Sequence of chain 1.G:
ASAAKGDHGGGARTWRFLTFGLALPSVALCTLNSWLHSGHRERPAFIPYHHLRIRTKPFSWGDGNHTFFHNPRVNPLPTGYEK

Binding-site contacts:
Ligand atom C24 contacts residue ARG17 of chain 1.G at 3.5 Å.
Ligand atom C19 contacts residue PRO26 of chain 1.G at 4.4 Å (hydrophobic).
Ligand atom C18 contacts residue PHE18 of chain 1.G at 3.9 Å (hydrophobic).
Ligand atom C16 contacts residue PHE18 of chain 1.G at 4.3 Å (hydrophobic).
Ligand atom C22 contacts residue PHE18 of chain 1.G at 4.2 Å (hydrophobic).
Ligand atom C20 contacts residue PHE18 of chain 1.G at 3.9 Å (hydrophobic).
Ligand atom C2 contacts residue PEK1 of chain 1.IB at 4.1 Å.
Ligand atom O25 contacts residue ARG14 of chain 1.G at 2.9 Å (salt-bridge).
Ligand atom C18 contacts residue PHE21 of chain 1.G at 4.2 Å (hydrophobic).
Ligand atom C19 contacts residue PHE21 of chain 1.G at 3.9 Å (hydrophobic).
Ligand atom C11 contacts residue PHE21 of chain 1.G at 3.7 Å (hydrophobic).
Ligand atom C12 contacts residue PHE21 of chain 1.G at 3.8 Å (hydrophobic).
Ligand atom C21 contacts residue ARG17 of chain 1.G at 4.2 Å.
Ligand atom C21 contacts residue PHE21 of chain 1.G at 4.2 Å (hydrophobic).
Ligand atom O12 contacts residue PEK1 of chain 1.IB at 3.3 Å (h-bond).
Ligand atom O25 contacts residue ARG17 of chain 1.G at 4.3 Å.
Ligand atom C1 contacts residue PEK1 of chain 1.IB at 3.7 Å.
Ligand atom O26 contacts residue ARG17 of chain 1.G at 3.0 Å (salt-bridge).
Ligand atom O26 contacts residue ARG14 of chain 1.G at 2.8 Å (salt-bridge).
Ligand atom C24 contacts residue ARG14 of chain 1.G at 3.6 Å.
Ligand atom C21 contacts residue PHE18 of chain 1.G at 3.9 Å (hydrophobic).
Ligand atom C12 contacts residue PEK1 of chain 1.IB at 4.2 Å.
Ligand atom C11 contacts residue PEK1 of chain 1.IB at 4.2 Å.
Ligand atom C23 contacts residue ARG17 of chain 1.G at 3.9 Å.
Ligand atom C18 contacts residue GLY22 of chain 1.G at 3.6 Å.

A protein and the small-molecule ligand that binds it are described below.
Small molecule (SMILES): C[C@H](CCC(=O)O)[C@H]1CC[C@H]2[C@@H]3[C@H](O)C[C@@H]4C[C@H](O)CC[C@]4(C)[C@H]3C[C@H](O)[C@]12C